A small-molecule ligand and the protein it binds are described below.
Small molecule (SMILES): COc1cccc2[nH]c(C(=O)N[C@@H](CC(C)C)C(=O)N[C@@H](C[C@@H]3CCNC3=O)C(=O)COP(=O)(O)O)cc12

Sequence of chain 1.B:
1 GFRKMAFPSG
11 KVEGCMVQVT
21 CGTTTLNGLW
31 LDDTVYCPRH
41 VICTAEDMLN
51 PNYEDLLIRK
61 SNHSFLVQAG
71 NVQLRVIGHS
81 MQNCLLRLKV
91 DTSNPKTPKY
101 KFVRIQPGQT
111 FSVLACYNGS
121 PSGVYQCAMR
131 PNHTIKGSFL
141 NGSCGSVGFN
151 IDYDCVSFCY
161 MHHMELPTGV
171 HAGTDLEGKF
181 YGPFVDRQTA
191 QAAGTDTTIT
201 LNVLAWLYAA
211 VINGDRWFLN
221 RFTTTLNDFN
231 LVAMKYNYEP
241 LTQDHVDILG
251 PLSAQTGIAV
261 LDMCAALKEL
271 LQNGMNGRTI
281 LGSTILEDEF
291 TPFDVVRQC

Binding-site contacts:
Ligand atom C21 contacts residue GLU165 of chain 1.B at 3.6 Å.
Ligand atom C27 contacts residue CYS144 of chain 1.B at 3.2 Å (hydrophobic).
Ligand atom O25 contacts residue PHE139 of chain 1.B at 3.4 Å.
Ligand atom C38 contacts residue HIS163 of chain 1.B at 3.5 Å.
Ligand atom C08 contacts residue PRO167 of chain 1.B at 3.8 Å (hydrophobic).
Ligand atom C02 contacts residue MET164 of chain 1.B at 3.7 Å (hydrophobic).
Ligand atom C19 contacts residue CYS144 of chain 1.B at 3.6 Å (hydrophobic).
Ligand atom N04 contacts residue GLU165 of chain 1.B at 2.5 Å (salt-bridge).
Ligand atom C23 contacts residue ASN141 of chain 1.B at 3.8 Å.
Ligand atom O33 contacts residue GLY142 of chain 1.B at 2.9 Å (h-bond).
Ligand atom C23 contacts residue LEU140 of chain 1.B at 3.9 Å (hydrophobic).
Ligand atom O12 contacts residue GLN188 of chain 1.B at 3.1 Å (h-bond).
Ligand atom N22 contacts residue PHE139 of chain 1.B at 2.9 Å (h-bond).
Ligand atom C15 contacts residue HIS163 of chain 1.B at 3.5 Å.
Ligand atom O33 contacts residue CYS144 of chain 1.B at 3.4 Å (h-bond).
Ligand atom C18 contacts residue CYS144 of chain 1.B at 3.4 Å (hydrophobic).
Ligand atom O25 contacts residue HIS171 of chain 1.B at 3.6 Å.
Ligand atom C08 contacts residue GLU165 of chain 1.B at 3.6 Å.
Ligand atom O25 contacts residue GLU165 of chain 1.B at 3.7 Å.
Ligand atom N22 contacts residue GLU165 of chain 1.B at 3.2 Å (salt-bridge).
Ligand atom N17 contacts residue CYS144 of chain 1.B at 3.1 Å (h-bond).
Ligand atom C03 contacts residue GLU165 of chain 1.B at 3.5 Å.
Ligand atom O32 contacts residue GLY142 of chain 1.B at 3.5 Å (h-bond).
Ligand atom C07 contacts residue GLU165 of chain 1.B at 3.3 Å.
Ligand atom C21 contacts residue PHE139 of chain 1.B at 3.8 Å (hydrophobic).
Ligand atom N17 contacts residue HIS163 of chain 1.B at 3.4 Å (h-bond).
Ligand atom C27 contacts residue HIS40 of chain 1.B at 3.8 Å.
Ligand atom O33 contacts residue SER143 of chain 1.B at 3.5 Å (h-bond).
Ligand atom O25 contacts residue HIS162 of chain 1.B at 2.5 Å (h-bond).
Ligand atom O31 contacts residue THR25 of chain 1.B at 3.6 Å.
Ligand atom C36 contacts residue HIS40 of chain 1.B at 3.9 Å.
Ligand atom C37 contacts residue GLN188 of chain 1.B at 3.8 Å.
Ligand atom C38 contacts residue MET164 of chain 1.B at 3.6 Å (hydrophobic).
Ligand atom O01 contacts residue MET164 of chain 1.B at 3.2 Å.
Ligand atom C37 contacts residue ARG187 of chain 1.B at 3.8 Å.
Ligand atom C13 contacts residue GLN188 of chain 1.B at 3.6 Å.
Ligand atom C26 contacts residue CYS144 of chain 1.B at 3.0 Å (hydrophobic).
Ligand atom C02 contacts residue GLU165 of chain 1.B at 3.9 Å.
Ligand atom O01 contacts residue GLU165 of chain 1.B at 2.8 Å (salt-bridge).
Ligand atom C21 contacts residue HIS162 of chain 1.B at 3.6 Å.